This small molecule binds to this protein.
Small molecule (SMILES): CC(=O)N[C@@H]1[C@@H](O)[C@H](O)[C@@H](CO)O[C@H]1O

Sequence of chain 2.D:
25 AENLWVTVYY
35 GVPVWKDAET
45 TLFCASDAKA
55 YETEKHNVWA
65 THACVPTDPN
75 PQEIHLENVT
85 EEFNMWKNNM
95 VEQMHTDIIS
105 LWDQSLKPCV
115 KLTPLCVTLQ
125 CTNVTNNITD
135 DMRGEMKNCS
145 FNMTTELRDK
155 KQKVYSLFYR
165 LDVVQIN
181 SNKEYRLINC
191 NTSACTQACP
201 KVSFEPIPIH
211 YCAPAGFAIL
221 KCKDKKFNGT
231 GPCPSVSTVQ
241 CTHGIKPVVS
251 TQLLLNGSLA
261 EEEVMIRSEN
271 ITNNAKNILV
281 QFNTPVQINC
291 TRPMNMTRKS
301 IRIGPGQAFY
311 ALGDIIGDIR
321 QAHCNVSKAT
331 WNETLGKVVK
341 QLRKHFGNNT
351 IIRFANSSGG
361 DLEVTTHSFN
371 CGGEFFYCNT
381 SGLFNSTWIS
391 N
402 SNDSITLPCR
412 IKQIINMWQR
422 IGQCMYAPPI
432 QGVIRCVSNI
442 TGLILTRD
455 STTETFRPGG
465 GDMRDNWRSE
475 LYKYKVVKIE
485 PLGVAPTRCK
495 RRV

Binding-site contacts:
Ligand atom C1 contacts residue ASN273 of chain 2.D at 4.0 Å.
Ligand atom O7 contacts residue ASN270 of chain 2.D at 4.1 Å.
Ligand atom C1 contacts residue ASN270 of chain 2.D at 1.4 Å.
Ligand atom N2 contacts residue ASN270 of chain 2.D at 3.0 Å (h-bond).
Ligand atom O5 contacts residue ASN273 of chain 2.D at 3.5 Å.
Ligand atom C5 contacts residue THR272 of chain 2.D at 3.6 Å.
Ligand atom C8 contacts residue ASN270 of chain 2.D at 3.3 Å.
Ligand atom O5 contacts residue ASN270 of chain 2.D at 2.3 Å (h-bond).
Ligand atom O6 contacts residue ASN270 of chain 2.D at 4.5 Å.
Ligand atom C8 contacts residue THR272 of chain 2.D at 4.4 Å.
Ligand atom C4 contacts residue ASN270 of chain 2.D at 4.2 Å.
Ligand atom C3 contacts residue ASN270 of chain 2.D at 3.8 Å.
Ligand atom C5 contacts residue ASN270 of chain 2.D at 3.7 Å.
Ligand atom C2 contacts residue ASN270 of chain 2.D at 2.5 Å.
Ligand atom O6 contacts residue ASN273 of chain 2.D at 3.6 Å (h-bond).
Ligand atom C7 contacts residue ASN270 of chain 2.D at 3.5 Å.
Ligand atom O5 contacts residue THR272 of chain 2.D at 3.1 Å (h-bond).
Ligand atom C6 contacts residue THR272 of chain 2.D at 4.3 Å.
Ligand atom O6 contacts residue THR272 of chain 2.D at 4.4 Å.
Ligand atom C1 contacts residue THR272 of chain 2.D at 3.1 Å.